A protein and the small-molecule ligand that binds it are described below.
Small molecule (SMILES): CC(=O)N[C@H]1[C@H](O[C@H]2[C@H](O)[C@@H](NC(C)=O)CO[C@@H]2CO)O[C@H](CO)[C@@H](O)[C@@H]1O

Binding-site contacts:
Ligand atom C1 contacts residue ASN283 of chain 1.A at 1.4 Å.
Ligand atom C1 contacts residue ILE281 of chain 1.A at 3.8 Å (hydrophobic).
Ligand atom C7 contacts residue SER311 of chain 1.A at 3.5 Å.
Ligand atom C5 contacts residue ASN283 of chain 1.A at 3.6 Å.
Ligand atom C7 contacts residue ASN283 of chain 1.A at 3.7 Å.
Ligand atom C6 contacts residue ASP640 of chain 1.A at 4.5 Å.
Ligand atom O7 contacts residue THR312 of chain 1.A at 3.8 Å.
Ligand atom O5 contacts residue ILE281 of chain 1.A at 3.8 Å.
Ligand atom C8 contacts residue TYR284 of chain 1.A at 4.4 Å (hydrophobic).
Ligand atom C5 contacts residue ILE281 of chain 1.A at 4.0 Å (hydrophobic).
Ligand atom C6 contacts residue ARG558 of chain 1.A at 4.0 Å.
Ligand atom O7 contacts residue ASN283 of chain 1.A at 4.1 Å.
Ligand atom O6 contacts residue GLU639 of chain 1.A at 4.1 Å.
Ligand atom C8 contacts residue ASN283 of chain 1.A at 3.6 Å.
Ligand atom O5 contacts residue ASN283 of chain 1.A at 2.3 Å (h-bond).
Ligand atom O6 contacts residue ARG558 of chain 1.A at 3.9 Å.
Ligand atom C4 contacts residue ASN283 of chain 1.A at 4.3 Å.
Ligand atom C2 contacts residue ASN283 of chain 1.A at 2.6 Å.
Ligand atom N2 contacts residue SER311 of chain 1.A at 4.5 Å.
Ligand atom N2 contacts residue ASN283 of chain 1.A at 3.1 Å (h-bond).
Ligand atom O6 contacts residue ASP640 of chain 1.A at 3.3 Å (salt-bridge).
Ligand atom C8 contacts residue SER311 of chain 1.A at 3.8 Å.
Ligand atom C8 contacts residue MET310 of chain 1.A at 3.9 Å (hydrophobic).
Ligand atom C3 contacts residue ASN283 of chain 1.A at 3.9 Å.
Ligand atom O7 contacts residue SER311 of chain 1.A at 3.1 Å (h-bond).

Sequence of chain 1.A:
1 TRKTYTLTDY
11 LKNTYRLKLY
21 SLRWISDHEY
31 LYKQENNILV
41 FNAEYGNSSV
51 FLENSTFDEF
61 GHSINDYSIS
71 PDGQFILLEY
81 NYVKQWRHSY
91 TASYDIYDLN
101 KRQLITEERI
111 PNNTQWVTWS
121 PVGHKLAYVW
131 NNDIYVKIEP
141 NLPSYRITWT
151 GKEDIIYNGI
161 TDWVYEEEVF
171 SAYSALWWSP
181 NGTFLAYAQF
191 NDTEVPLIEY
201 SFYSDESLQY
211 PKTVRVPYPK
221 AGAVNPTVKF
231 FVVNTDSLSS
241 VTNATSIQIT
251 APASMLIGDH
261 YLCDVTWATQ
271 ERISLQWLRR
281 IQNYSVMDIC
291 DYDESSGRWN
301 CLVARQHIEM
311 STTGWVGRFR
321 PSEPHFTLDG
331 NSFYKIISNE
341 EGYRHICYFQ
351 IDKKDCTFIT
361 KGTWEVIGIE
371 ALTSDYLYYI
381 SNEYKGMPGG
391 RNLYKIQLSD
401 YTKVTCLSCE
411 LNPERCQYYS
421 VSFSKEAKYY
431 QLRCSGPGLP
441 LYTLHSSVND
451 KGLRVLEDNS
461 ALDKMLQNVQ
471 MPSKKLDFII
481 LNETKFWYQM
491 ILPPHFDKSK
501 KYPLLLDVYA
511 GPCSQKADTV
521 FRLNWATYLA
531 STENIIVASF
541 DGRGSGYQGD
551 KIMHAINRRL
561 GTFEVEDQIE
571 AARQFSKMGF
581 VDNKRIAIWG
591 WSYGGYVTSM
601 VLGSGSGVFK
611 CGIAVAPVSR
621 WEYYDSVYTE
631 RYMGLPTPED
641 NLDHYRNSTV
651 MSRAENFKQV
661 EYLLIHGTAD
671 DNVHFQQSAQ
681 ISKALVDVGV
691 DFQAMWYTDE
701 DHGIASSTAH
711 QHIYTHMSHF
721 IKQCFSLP